Binding-site contacts:
Ligand atom C8 contacts residue THR341 of chain 1.G at 4.2 Å.
Ligand atom C4 contacts residue ASN355 of chain 1.G at 4.3 Å.
Ligand atom C6 contacts residue SER357 of chain 1.G at 3.7 Å.
Ligand atom N2 contacts residue ASN355 of chain 1.G at 2.8 Å (h-bond).
Ligand atom O5 contacts residue SER357 of chain 1.G at 3.5 Å (h-bond).
Ligand atom C7 contacts residue ASN355 of chain 1.G at 3.9 Å.
Ligand atom O7 contacts residue TRP387 of chain 1.G at 4.2 Å.
Ligand atom C8 contacts residue LEU338 of chain 1.G at 4.2 Å (hydrophobic).
Ligand atom C8 contacts residue NAG1 of chain 1.FB at 3.5 Å.
Ligand atom C2 contacts residue ASN355 of chain 1.G at 2.5 Å.
Ligand atom O4 contacts residue GLN332 of chain 1.G at 3.5 Å (h-bond).
Ligand atom C8 contacts residue THR342 of chain 1.G at 3.6 Å.
Ligand atom C3 contacts residue GLN332 of chain 1.G at 4.0 Å.
Ligand atom C1 contacts residue SER357 of chain 1.G at 4.0 Å.
Ligand atom C5 contacts residue ASN355 of chain 1.G at 3.7 Å.
Ligand atom C6 contacts residue NAG1 of chain 1.FB at 4.4 Å.
Ligand atom N2 contacts residue THR342 of chain 1.G at 4.3 Å.
Ligand atom N2 contacts residue GLN332 of chain 1.G at 3.5 Å (h-bond).
Ligand atom C7 contacts residue TRP387 of chain 1.G at 4.3 Å (hydrophobic).
Ligand atom O7 contacts residue ASN355 of chain 1.G at 4.5 Å.
Ligand atom O5 contacts residue ASN355 of chain 1.G at 2.5 Å (h-bond).
Ligand atom C3 contacts residue ASN355 of chain 1.G at 3.8 Å.
Ligand atom O6 contacts residue SER357 of chain 1.G at 2.7 Å (h-bond).
Ligand atom C1 contacts residue ASN355 of chain 1.G at 1.4 Å.
Ligand atom C5 contacts residue GLN332 of chain 1.G at 4.4 Å.
Ligand atom C7 contacts residue GLN332 of chain 1.G at 4.5 Å.
Ligand atom C5 contacts residue SER357 of chain 1.G at 3.6 Å.
Ligand atom O6 contacts residue ASN355 of chain 1.G at 4.4 Å.
Ligand atom C2 contacts residue GLN332 of chain 1.G at 3.9 Å.
Ligand atom C4 contacts residue GLN332 of chain 1.G at 4.2 Å.
Ligand atom O6 contacts residue NAG1 of chain 1.FB at 3.6 Å.

A protein and the small-molecule ligand that binds it are described below.
Small molecule (SMILES): CC(=O)N[C@H]1[C@H](O[C@H]2[C@H](O)[C@@H](NC(C)=O)CO[C@@H]2CO)O[C@H](CO)[C@@H](O)[C@@H]1O

Sequence of chain 1.G:
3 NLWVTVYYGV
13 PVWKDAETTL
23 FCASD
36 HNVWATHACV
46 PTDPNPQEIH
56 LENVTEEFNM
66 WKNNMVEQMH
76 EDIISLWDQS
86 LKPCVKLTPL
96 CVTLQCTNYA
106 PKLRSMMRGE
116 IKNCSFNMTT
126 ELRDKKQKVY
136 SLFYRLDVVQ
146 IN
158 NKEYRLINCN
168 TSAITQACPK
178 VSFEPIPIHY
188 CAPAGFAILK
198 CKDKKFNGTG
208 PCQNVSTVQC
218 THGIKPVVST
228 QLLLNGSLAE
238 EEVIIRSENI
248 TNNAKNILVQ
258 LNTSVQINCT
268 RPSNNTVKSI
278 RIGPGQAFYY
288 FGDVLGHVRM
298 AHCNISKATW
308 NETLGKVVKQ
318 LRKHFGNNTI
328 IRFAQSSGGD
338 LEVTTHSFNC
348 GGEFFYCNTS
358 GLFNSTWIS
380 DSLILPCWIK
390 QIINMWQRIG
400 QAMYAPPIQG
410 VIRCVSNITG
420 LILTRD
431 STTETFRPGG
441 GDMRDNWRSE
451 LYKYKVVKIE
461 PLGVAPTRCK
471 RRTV